A protein and the small-molecule ligand that binds it are described below.
Small molecule (SMILES): CC(=O)N[C@@H]1[C@@H](O)[C@H](O)[C@@H](CO)O[C@H]1O

Sequence of chain 1.A:
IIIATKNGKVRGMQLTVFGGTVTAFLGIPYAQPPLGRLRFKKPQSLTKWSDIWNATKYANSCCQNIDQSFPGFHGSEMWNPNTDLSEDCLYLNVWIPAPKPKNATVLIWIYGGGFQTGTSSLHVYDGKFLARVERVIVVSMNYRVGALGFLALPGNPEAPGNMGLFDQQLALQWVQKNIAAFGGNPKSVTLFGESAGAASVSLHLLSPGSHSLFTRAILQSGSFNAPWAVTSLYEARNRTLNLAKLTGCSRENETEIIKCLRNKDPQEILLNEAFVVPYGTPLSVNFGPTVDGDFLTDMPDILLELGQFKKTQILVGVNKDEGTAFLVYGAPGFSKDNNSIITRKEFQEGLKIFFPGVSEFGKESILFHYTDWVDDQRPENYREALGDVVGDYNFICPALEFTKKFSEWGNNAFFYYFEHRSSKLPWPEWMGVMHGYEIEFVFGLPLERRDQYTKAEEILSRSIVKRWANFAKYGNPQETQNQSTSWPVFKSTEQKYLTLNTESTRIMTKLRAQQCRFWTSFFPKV

Binding-site contacts:
Ligand atom C2 contacts residue ASN256 of chain 1.A at 2.5 Å.
Ligand atom N2 contacts residue ASN256 of chain 1.A at 2.9 Å (h-bond).
Ligand atom C7 contacts residue ASN256 of chain 1.A at 3.5 Å.
Ligand atom C4 contacts residue ASN256 of chain 1.A at 4.3 Å.
Ligand atom O5 contacts residue ASN256 of chain 1.A at 2.4 Å (h-bond).
Ligand atom O7 contacts residue ASN256 of chain 1.A at 3.8 Å.
Ligand atom C5 contacts residue ASN256 of chain 1.A at 3.7 Å.
Ligand atom C6 contacts residue THR258 of chain 1.A at 4.3 Å.
Ligand atom C5 contacts residue THR258 of chain 1.A at 4.0 Å.
Ligand atom C1 contacts residue GLU259 of chain 1.A at 4.0 Å.
Ligand atom C8 contacts residue ASN256 of chain 1.A at 4.4 Å.
Ligand atom C1 contacts residue ASN256 of chain 1.A at 1.4 Å.
Ligand atom C1 contacts residue THR258 of chain 1.A at 4.0 Å.
Ligand atom C3 contacts residue ASN256 of chain 1.A at 3.8 Å.
Ligand atom O5 contacts residue GLU259 of chain 1.A at 3.6 Å (salt-bridge).
Ligand atom O5 contacts residue THR258 of chain 1.A at 4.1 Å.